Sequence of chain 1.C:
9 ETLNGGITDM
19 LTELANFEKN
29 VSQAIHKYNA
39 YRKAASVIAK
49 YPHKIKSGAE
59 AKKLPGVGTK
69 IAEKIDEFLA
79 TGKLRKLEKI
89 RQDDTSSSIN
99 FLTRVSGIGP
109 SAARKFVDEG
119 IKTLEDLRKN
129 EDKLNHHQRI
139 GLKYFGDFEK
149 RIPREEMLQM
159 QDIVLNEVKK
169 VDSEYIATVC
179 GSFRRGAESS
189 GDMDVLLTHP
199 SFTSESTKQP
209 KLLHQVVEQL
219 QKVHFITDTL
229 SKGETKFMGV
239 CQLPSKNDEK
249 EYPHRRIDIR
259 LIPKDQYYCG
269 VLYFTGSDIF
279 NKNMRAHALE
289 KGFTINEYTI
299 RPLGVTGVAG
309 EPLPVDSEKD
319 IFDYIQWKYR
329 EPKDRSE

A small-molecule ligand and the protein it binds are described below.
Small molecule (SMILES): Cc1cn([C@H]2C[C@H](O[P](=O)(O)OC[C@H]3O[C@@H](n4cnc5c(=O)nc(N)[nH]c54)C[C@@H]3O)[C@@H](CO[P](=O)(O)O[C@H]3C[C@H](n4cnc5c(N)ncnc54)O[C@@H]3CO[P](=O)(O)O[C@H]3C[C@H](n4cnc5c(=O)nc(N)[nH]c54)O[C@@H]3CO[P](=O)(O)O[C@H]3C[C@H](n4cnc5c(N)ncnc54)O[C@@H]3CO[P](=O)(O)O[C@H]3C[C@H](n4ccc(N)nc4=O)O[C@@H]3COP(=O)(O)O)O2)c(=O)[nH]c1=O

Binding-site contacts:
Ligand atom C6 contacts residue DT3 of chain 1.A at 3.2 Å.
Ligand atom C6 contacts residue DC4 of chain 1.A at 3.4 Å.
Ligand atom C2 contacts residue DG6 of chain 1.A at 2.9 Å.
Ligand atom O6 contacts residue DC1 of chain 1.A at 3.1 Å (h-bond).
Ligand atom N1 contacts residue DC4 of chain 1.A at 2.6 Å (h-bond).
Ligand atom N4 contacts residue DG6 of chain 1.A at 3.0 Å (h-bond).
Ligand atom N2 contacts residue DT5 of chain 1.A at 3.2 Å (h-bond).
Ligand atom O6 contacts residue DC4 of chain 1.A at 2.7 Å (h-bond).
Ligand atom N1 contacts residue DT3 of chain 1.A at 2.3 Å (h-bond).
Ligand atom O2 contacts residue DG6 of chain 1.A at 3.1 Å (h-bond).
Ligand atom O4 contacts residue DA2 of chain 1.A at 2.8 Å (h-bond).
Ligand atom N4 contacts residue DT5 of chain 1.A at 3.4 Å (h-bond).
Ligand atom OP1 contacts residue ALA110 of chain 1.C at 3.1 Å (h-bond).
Ligand atom OP1 contacts residue GLY107 of chain 1.C at 2.8 Å (h-bond).
Ligand atom OP2 contacts residue GLY107 of chain 1.C at 3.3 Å.
Ligand atom P contacts residue NA1 of chain 1.E at 3.3 Å.
Ligand atom N6 contacts residue DT3 of chain 1.A at 2.8 Å (h-bond).
Ligand atom N1 contacts residue DA2 of chain 1.A at 3.4 Å (h-bond).
Ligand atom N2 contacts residue LYS234 of chain 1.C at 3.1 Å (salt-bridge).
Ligand atom N3 contacts residue DA2 of chain 1.A at 2.4 Å (h-bond).
Ligand atom N1 contacts residue DC1 of chain 1.A at 2.9 Å (h-bond).
Ligand atom N2 contacts residue DC1 of chain 1.A at 2.8 Å (h-bond).
Ligand atom N3 contacts residue DG6 of chain 1.A at 3.0 Å (h-bond).
Ligand atom OP2 contacts residue PRO108 of chain 1.C at 3.2 Å (h-bond).
Ligand atom C2 contacts residue DC4 of chain 1.A at 3.4 Å.
Ligand atom OP1 contacts residue GLY105 of chain 1.C at 2.5 Å (h-bond).
Ligand atom N6 contacts residue DA2 of chain 1.A at 3.0 Å (h-bond).
Ligand atom O6 contacts residue DT3 of chain 1.A at 2.9 Å (h-bond).
Ligand atom O2 contacts residue DA2 of chain 1.A at 3.0 Å.
Ligand atom OP2 contacts residue SER109 of chain 1.C at 2.9 Å (h-bond).
Ligand atom OP1 contacts residue NA1 of chain 1.E at 2.3 Å (h-bond).
Ligand atom C2 contacts residue DT3 of chain 1.A at 2.8 Å.
Ligand atom C2 contacts residue DA2 of chain 1.A at 3.3 Å.
Ligand atom N6 contacts residue DT5 of chain 1.A at 3.3 Å (h-bond).
Ligand atom C4 contacts residue DA2 of chain 1.A at 3.0 Å.
Ligand atom N1 contacts residue DT5 of chain 1.A at 2.9 Å (h-bond).
Ligand atom O5' contacts residue GLY107 of chain 1.C at 3.2 Å.
Ligand atom N2 contacts residue DC4 of chain 1.A at 2.6 Å (h-bond).
Ligand atom OP1 contacts residue ILE106 of chain 1.C at 3.0 Å (h-bond).
Ligand atom P contacts residue GLY107 of chain 1.C at 3.3 Å.